Sequence of chain 1.A:
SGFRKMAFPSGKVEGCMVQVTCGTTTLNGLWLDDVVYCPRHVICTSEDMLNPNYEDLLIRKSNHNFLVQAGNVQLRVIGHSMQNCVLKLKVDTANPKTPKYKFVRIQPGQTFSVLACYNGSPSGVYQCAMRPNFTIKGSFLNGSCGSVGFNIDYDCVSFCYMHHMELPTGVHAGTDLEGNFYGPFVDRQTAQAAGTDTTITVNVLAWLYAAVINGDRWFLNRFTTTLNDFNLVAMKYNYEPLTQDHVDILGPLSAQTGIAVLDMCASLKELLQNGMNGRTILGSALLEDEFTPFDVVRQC

A protein and the small-molecule ligand that binds it are described below.
Small molecule (SMILES): Cn1cnc(Cn2c(=O)nc(Nc3cc4cn(C)nc4cc3Cl)n(Cc3cc(F)c(F)cc3F)c2=O)n1

Sequence of chain 2.A:
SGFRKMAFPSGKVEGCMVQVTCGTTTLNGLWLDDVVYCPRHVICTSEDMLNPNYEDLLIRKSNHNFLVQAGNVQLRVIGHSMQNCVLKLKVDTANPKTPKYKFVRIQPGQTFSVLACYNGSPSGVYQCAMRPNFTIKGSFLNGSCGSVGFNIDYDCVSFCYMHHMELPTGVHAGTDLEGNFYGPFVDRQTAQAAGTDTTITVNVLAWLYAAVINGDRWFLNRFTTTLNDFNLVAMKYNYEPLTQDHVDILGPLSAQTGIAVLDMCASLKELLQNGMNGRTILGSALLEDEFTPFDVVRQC

Binding-site contacts:
Ligand atom N04 contacts residue PHE140 of chain 2.A at 3.6 Å.
Ligand atom C32 contacts residue HIS164 of chain 2.A at 3.3 Å.
Ligand atom O09 contacts residue CYS145 of chain 2.A at 3.0 Å (h-bond).
Ligand atom N02 contacts residue LEU141 of chain 2.A at 3.6 Å.
Ligand atom C18 contacts residue THR24 of chain 2.A at 3.0 Å.
Ligand atom C06 contacts residue HIS163 of chain 2.A at 3.5 Å.
Ligand atom C21 contacts residue THR26 of chain 2.A at 3.2 Å.
Ligand atom F31 contacts residue HIS41 of chain 2.A at 3.5 Å.
Ligand atom F31 contacts residue ASP187 of chain 2.A at 3.0 Å.
Ligand atom N04 contacts residue SER144 of chain 2.A at 3.5 Å (h-bond).
Ligand atom C01 contacts residue ASN142 of chain 2.A at 3.4 Å.
Ligand atom N04 contacts residue HIS163 of chain 2.A at 3.2 Å (h-bond).
Ligand atom C29 contacts residue ARG188 of chain 2.A at 3.6 Å.
Ligand atom C34 contacts residue HIS164 of chain 2.A at 3.1 Å.
Ligand atom F28 contacts residue GLN189 of chain 2.A at 2.9 Å.
Ligand atom O36 contacts residue GLU166 of chain 2.A at 3.2 Å (salt-bridge).
Ligand atom O36 contacts residue HIS164 of chain 2.A at 3.4 Å (h-bond).
Ligand atom C35 contacts residue HIS164 of chain 2.A at 3.5 Å.
Ligand atom C30 contacts residue HIS41 of chain 2.A at 3.6 Å.
Ligand atom C01 contacts residue GLU166 of chain 2.A at 3.6 Å.
Ligand atom C08 contacts residue CYS145 of chain 2.A at 3.6 Å (hydrophobic).
Ligand atom F33 contacts residue HIS164 of chain 2.A at 3.3 Å.
Ligand atom N02 contacts residue GLU166 of chain 2.A at 3.6 Å.
Ligand atom O09 contacts residue GLY143 of chain 2.A at 2.9 Å (h-bond).
Ligand atom N19 contacts residue THR25 of chain 2.A at 3.5 Å.
Ligand atom N07 contacts residue HIS164 of chain 2.A at 3.6 Å.
Ligand atom C05 contacts residue SER144 of chain 2.A at 3.6 Å.
Ligand atom F33 contacts residue CYS145 of chain 2.A at 3.6 Å.
Ligand atom C06 contacts residue SER144 of chain 2.A at 3.5 Å.
Ligand atom CL2 contacts residue CYS145 of chain 2.A at 3.4 Å.
Ligand atom O36 contacts residue MET165 of chain 2.A at 3.0 Å.
Ligand atom F33 contacts residue HIS41 of chain 2.A at 3.3 Å.
Ligand atom C34 contacts residue HIS41 of chain 2.A at 3.5 Å.
Ligand atom N37 contacts residue LEU141 of chain 2.A at 3.5 Å (h-bond).
Ligand atom O09 contacts residue SER144 of chain 2.A at 3.1 Å (h-bond).
Ligand atom N19 contacts residue THR26 of chain 2.A at 3.1 Å (h-bond).
Ligand atom C20 contacts residue THR26 of chain 2.A at 3.5 Å.
Ligand atom C03 contacts residue GLU166 of chain 2.A at 3.0 Å.
Ligand atom C03 contacts residue PHE140 of chain 2.A at 3.1 Å (hydrophobic).
Ligand atom C32 contacts residue HIS41 of chain 2.A at 3.4 Å.